A small-molecule ligand and the protein it binds are described below.
Small molecule (SMILES): CC(=O)N[C@@H]1[C@@H](O)[C@H](O)[C@@H](CO)O[C@H]1O

Sequence of chain 1.B:
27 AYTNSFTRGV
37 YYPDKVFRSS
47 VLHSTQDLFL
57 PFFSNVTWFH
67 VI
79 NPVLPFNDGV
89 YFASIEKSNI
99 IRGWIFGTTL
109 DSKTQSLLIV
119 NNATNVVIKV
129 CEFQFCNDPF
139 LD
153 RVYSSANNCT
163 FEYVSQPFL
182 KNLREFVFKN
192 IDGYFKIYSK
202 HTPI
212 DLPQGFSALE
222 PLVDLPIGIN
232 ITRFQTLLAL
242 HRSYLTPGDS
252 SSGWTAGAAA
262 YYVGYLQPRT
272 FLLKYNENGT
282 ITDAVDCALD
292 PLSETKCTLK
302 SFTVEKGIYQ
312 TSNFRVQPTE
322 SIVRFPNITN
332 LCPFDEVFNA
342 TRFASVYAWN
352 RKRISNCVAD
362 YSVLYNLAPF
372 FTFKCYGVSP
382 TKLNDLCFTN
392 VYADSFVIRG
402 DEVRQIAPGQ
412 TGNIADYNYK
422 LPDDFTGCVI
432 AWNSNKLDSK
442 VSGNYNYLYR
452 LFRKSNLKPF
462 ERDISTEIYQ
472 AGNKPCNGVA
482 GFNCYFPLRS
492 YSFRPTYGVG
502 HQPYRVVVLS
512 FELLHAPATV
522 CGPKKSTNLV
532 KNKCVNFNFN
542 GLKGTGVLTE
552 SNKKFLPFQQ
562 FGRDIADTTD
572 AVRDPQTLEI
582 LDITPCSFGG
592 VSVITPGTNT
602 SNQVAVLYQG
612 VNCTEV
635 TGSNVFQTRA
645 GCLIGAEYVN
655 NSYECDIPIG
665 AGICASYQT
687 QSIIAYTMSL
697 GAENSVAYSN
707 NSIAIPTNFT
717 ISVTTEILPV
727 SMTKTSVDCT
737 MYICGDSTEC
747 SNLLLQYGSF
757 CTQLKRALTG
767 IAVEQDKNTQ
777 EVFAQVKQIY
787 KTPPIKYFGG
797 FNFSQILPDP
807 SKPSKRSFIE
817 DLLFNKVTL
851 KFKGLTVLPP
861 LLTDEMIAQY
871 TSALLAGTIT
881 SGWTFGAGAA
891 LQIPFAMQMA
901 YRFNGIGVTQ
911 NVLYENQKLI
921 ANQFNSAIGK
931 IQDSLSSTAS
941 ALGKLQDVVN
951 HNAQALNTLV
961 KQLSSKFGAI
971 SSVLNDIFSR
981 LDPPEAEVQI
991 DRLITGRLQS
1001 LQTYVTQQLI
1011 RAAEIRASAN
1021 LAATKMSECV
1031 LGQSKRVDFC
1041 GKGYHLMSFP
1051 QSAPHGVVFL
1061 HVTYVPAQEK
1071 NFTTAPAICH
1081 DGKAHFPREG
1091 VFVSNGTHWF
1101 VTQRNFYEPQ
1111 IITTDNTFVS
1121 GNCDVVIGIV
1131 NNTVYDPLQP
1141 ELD

Binding-site contacts:
Ligand atom O7 contacts residue ASN1131 of chain 1.B at 3.7 Å.
Ligand atom C1 contacts residue ASN1131 of chain 1.B at 1.4 Å.
Ligand atom C5 contacts residue ASN1131 of chain 1.B at 3.7 Å.
Ligand atom N2 contacts residue ASN1131 of chain 1.B at 2.9 Å (h-bond).
Ligand atom C3 contacts residue ASN1131 of chain 1.B at 3.8 Å.
Ligand atom C2 contacts residue ASN1131 of chain 1.B at 2.5 Å.
Ligand atom C4 contacts residue ASN1131 of chain 1.B at 4.2 Å.
Ligand atom O5 contacts residue ASN1131 of chain 1.B at 2.4 Å (h-bond).
Ligand atom C7 contacts residue ASN1131 of chain 1.B at 3.5 Å.